Sequence of chain 1.C:
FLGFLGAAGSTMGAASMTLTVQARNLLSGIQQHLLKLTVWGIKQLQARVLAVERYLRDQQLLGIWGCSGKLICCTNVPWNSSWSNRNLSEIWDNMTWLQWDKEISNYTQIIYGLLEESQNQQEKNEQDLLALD

Binding-site contacts:
Ligand atom C6 contacts residue TYR50 of chain 1.P at 4.4 Å (hydrophobic).
Ligand atom O5 contacts residue SER125 of chain 1.C at 3.2 Å (h-bond).
Ligand atom C4 contacts residue ASN126 of chain 1.C at 4.1 Å.
Ligand atom N2 contacts residue ASN126 of chain 1.C at 3.0 Å (h-bond).
Ligand atom O3 contacts residue ALA53 of chain 1.P at 4.0 Å.
Ligand atom C2 contacts residue ASN126 of chain 1.C at 2.5 Å.
Ligand atom C7 contacts residue ASN32 of chain 1.P at 3.9 Å.
Ligand atom O7 contacts residue ARG51 of chain 1.P at 4.4 Å.
Ligand atom C8 contacts residue ALA67 of chain 1.P at 4.1 Å (hydrophobic).
Ligand atom C1 contacts residue ASN126 of chain 1.C at 1.4 Å.
Ligand atom C6 contacts residue ALA53 of chain 1.P at 3.2 Å (hydrophobic).
Ligand atom O4 contacts residue LEU55 of chain 1.P at 4.4 Å.
Ligand atom C1 contacts residue LYS122 of chain 1.C at 4.2 Å.
Ligand atom O7 contacts residue ASN126 of chain 1.C at 2.8 Å (h-bond).
Ligand atom C5 contacts residue SER125 of chain 1.C at 3.8 Å.
Ligand atom C5 contacts residue ALA53 of chain 1.P at 4.4 Å (hydrophobic).
Ligand atom O6 contacts residue ALA53 of chain 1.P at 3.6 Å.
Ligand atom O6 contacts residue SER125 of chain 1.C at 2.8 Å (h-bond).
Ligand atom O5 contacts residue LYS122 of chain 1.C at 3.9 Å.
Ligand atom O5 contacts residue ALA53 of chain 1.P at 4.2 Å.
Ligand atom C6 contacts residue ALA54 of chain 1.P at 4.4 Å (hydrophobic).
Ligand atom O5 contacts residue LEU55 of chain 1.P at 4.4 Å.
Ligand atom C8 contacts residue ASN32 of chain 1.P at 3.4 Å.
Ligand atom C6 contacts residue SER125 of chain 1.C at 3.3 Å.
Ligand atom C7 contacts residue ASN126 of chain 1.C at 3.2 Å.
Ligand atom N2 contacts residue ASN32 of chain 1.P at 3.5 Å (h-bond).
Ligand atom O5 contacts residue ASN126 of chain 1.C at 2.2 Å (h-bond).
Ligand atom O6 contacts residue ASN126 of chain 1.C at 4.2 Å.
Ligand atom C1 contacts residue SER125 of chain 1.C at 4.2 Å.
Ligand atom C5 contacts residue ASN126 of chain 1.C at 3.6 Å.
Ligand atom C3 contacts residue ASN126 of chain 1.C at 3.8 Å.

A small-molecule ligand and the protein it binds are described below.
Small molecule (SMILES): CC(=O)N[C@H]1[C@H](O[C@H]2[C@H](O)[C@@H](NC(C)=O)CO[C@@H]2CO)O[C@H](CO)[C@@H](O[C@@H]2O[C@H](CO[C@H]3O[C@H](CO)[C@@H](O)[C@H](O)[C@@H]3O)[C@@H](O)[C@H](O[C@H]3O[C@H](CO)[C@@H](O)[C@H](O)[C@@H]3O)[C@@H]2O)[C@@H]1O

Sequence of chain 1.P:
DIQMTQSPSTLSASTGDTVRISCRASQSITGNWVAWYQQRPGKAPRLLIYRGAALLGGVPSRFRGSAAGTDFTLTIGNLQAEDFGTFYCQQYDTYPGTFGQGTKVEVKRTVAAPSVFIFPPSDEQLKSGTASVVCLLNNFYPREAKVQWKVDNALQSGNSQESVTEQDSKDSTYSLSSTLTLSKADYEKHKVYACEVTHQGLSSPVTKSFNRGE